Sequence of chain 2.A:
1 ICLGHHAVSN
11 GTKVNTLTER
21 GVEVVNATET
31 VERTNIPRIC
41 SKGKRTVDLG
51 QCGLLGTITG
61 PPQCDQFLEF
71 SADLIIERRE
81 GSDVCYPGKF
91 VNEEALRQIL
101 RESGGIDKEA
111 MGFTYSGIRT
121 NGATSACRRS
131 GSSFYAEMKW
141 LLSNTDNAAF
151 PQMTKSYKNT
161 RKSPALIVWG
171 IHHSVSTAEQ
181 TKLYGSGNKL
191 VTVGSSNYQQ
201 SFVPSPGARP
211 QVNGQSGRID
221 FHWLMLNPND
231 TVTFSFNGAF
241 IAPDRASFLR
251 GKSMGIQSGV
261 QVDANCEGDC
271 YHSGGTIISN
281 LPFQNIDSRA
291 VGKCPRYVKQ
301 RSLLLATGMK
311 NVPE

Binding-site contacts:
Ligand atom C6 contacts residue THR28 of chain 2.A at 4.0 Å.
Ligand atom C8 contacts residue ASN26 of chain 2.A at 4.5 Å.
Ligand atom C2 contacts residue ASN26 of chain 2.A at 2.0 Å.
Ligand atom C4 contacts residue ASN26 of chain 2.A at 3.9 Å.
Ligand atom C1 contacts residue ALA27 of chain 2.A at 4.4 Å (hydrophobic).
Ligand atom C1 contacts residue THR307 of chain 2.A at 4.1 Å.
Ligand atom O6 contacts residue THR28 of chain 2.A at 3.6 Å (h-bond).
Ligand atom O5 contacts residue THR307 of chain 2.A at 3.5 Å (h-bond).
Ligand atom O7 contacts residue ASN26 of chain 2.A at 2.7 Å (h-bond).
Ligand atom O5 contacts residue ALA27 of chain 2.A at 4.0 Å.
Ligand atom C7 contacts residue ASN26 of chain 2.A at 3.0 Å.
Ligand atom O6 contacts residue LEU51 of chain 2.B at 3.6 Å.
Ligand atom C3 contacts residue ASN26 of chain 2.A at 3.4 Å.
Ligand atom N2 contacts residue ASN26 of chain 2.A at 2.5 Å (h-bond).
Ligand atom C6 contacts residue LEU51 of chain 2.B at 4.0 Å (hydrophobic).
Ligand atom C5 contacts residue THR307 of chain 2.A at 4.5 Å.
Ligand atom O5 contacts residue ASN26 of chain 2.A at 2.4 Å (h-bond).
Ligand atom C6 contacts residue THR307 of chain 2.A at 4.0 Å.
Ligand atom O3 contacts residue ASN26 of chain 2.A at 4.4 Å.
Ligand atom C5 contacts residue ASN26 of chain 2.A at 3.6 Å.
Ligand atom C1 contacts residue ASN26 of chain 2.A at 1.4 Å.

This small molecule binds to this protein.
Small molecule (SMILES): CC(=O)N[C@@H]1[C@@H](O)[C@H](O)[C@@H](CO)O[C@H]1O

Sequence of chain 2.B:
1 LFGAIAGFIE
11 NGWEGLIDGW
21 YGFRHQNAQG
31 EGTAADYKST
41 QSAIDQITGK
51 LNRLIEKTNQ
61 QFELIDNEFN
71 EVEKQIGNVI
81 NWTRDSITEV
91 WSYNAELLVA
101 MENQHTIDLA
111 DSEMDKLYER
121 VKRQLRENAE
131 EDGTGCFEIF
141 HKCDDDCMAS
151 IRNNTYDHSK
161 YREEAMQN